This protein binds this small molecule.
Small molecule (SMILES): CC(=O)N[C@@H]1[C@@H](O)[C@H](O)[C@@H](CO)O[C@H]1O

Sequence of chain 1.A:
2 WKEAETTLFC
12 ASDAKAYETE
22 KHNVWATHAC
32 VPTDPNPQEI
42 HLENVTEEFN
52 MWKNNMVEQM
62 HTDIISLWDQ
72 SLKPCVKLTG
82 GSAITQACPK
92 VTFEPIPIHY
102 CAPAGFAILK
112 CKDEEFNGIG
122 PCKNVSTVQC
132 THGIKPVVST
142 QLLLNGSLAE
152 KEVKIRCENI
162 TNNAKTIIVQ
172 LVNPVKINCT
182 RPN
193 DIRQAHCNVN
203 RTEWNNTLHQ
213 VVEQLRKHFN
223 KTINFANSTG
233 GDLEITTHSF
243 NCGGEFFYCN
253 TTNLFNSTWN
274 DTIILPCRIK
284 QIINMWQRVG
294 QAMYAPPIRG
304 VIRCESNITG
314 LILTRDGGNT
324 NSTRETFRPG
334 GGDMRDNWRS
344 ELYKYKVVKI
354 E

Binding-site contacts:
Ligand atom O5 contacts residue ARG306 of chain 1.A at 3.8 Å.
Ligand atom C4 contacts residue ASN179 of chain 1.A at 4.2 Å.
Ligand atom C8 contacts residue ASN179 of chain 1.A at 3.4 Å.
Ligand atom N2 contacts residue LYS177 of chain 1.A at 4.3 Å.
Ligand atom C4 contacts residue LYS177 of chain 1.A at 4.4 Å.
Ligand atom C8 contacts residue ASN200 of chain 1.A at 4.0 Å.
Ligand atom O7 contacts residue ASN200 of chain 1.A at 3.8 Å.
Ligand atom C3 contacts residue LYS177 of chain 1.A at 3.9 Å.
Ligand atom C7 contacts residue ASN179 of chain 1.A at 3.4 Å.
Ligand atom C2 contacts residue ASN179 of chain 1.A at 2.4 Å.
Ligand atom C5 contacts residue ASN179 of chain 1.A at 3.6 Å.
Ligand atom O5 contacts residue ASN179 of chain 1.A at 2.3 Å (h-bond).
Ligand atom C1 contacts residue ASN179 of chain 1.A at 1.4 Å.
Ligand atom N2 contacts residue ASN179 of chain 1.A at 2.9 Å (h-bond).
Ligand atom O4 contacts residue LYS177 of chain 1.A at 3.6 Å (salt-bridge).
Ligand atom O7 contacts residue ASN202 of chain 1.A at 3.6 Å.
Ligand atom C5 contacts residue LYS177 of chain 1.A at 4.4 Å.
Ligand atom C3 contacts residue ASN179 of chain 1.A at 3.8 Å.
Ligand atom C7 contacts residue ASN200 of chain 1.A at 4.4 Å.
Ligand atom O5 contacts residue GLU308 of chain 1.A at 4.1 Å.
Ligand atom O7 contacts residue VAL201 of chain 1.A at 3.9 Å.
Ligand atom C6 contacts residue GLU308 of chain 1.A at 3.8 Å.
Ligand atom O7 contacts residue ASN179 of chain 1.A at 4.3 Å.
Ligand atom O6 contacts residue GLU308 of chain 1.A at 2.7 Å (salt-bridge).